A protein and the small-molecule ligand that binds it are described below.
Small molecule (SMILES): C[C@@H](OC(C)(C)C)[C@H](NC(=O)OCc1cccc(Cl)c1)C(=O)N[C@@H](CC1CCCCC1)C(=O)N[C@H](CO)C[C@@H]1CCNC1=O

Sequence of chain 1.A:
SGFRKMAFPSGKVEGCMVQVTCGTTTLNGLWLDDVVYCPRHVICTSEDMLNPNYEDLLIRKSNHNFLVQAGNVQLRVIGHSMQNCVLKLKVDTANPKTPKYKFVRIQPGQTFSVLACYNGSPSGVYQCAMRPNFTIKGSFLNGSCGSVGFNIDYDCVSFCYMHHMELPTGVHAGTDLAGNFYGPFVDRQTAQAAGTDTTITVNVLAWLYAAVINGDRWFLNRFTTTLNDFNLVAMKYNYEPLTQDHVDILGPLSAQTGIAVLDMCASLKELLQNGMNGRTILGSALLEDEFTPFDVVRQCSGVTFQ

Binding-site contacts:
Ligand atom C18 contacts residue ASP187 of chain 1.A at 3.5 Å.
Ligand atom N23 contacts residue PHE140 of chain 1.A at 3.4 Å (h-bond).
Ligand atom N16 contacts residue CYS145 of chain 1.A at 2.9 Å (h-bond).
Ligand atom C11 contacts residue GLU166 of chain 1.A at 3.6 Å.
Ligand atom O26 contacts residue HIS172 of chain 1.A at 3.6 Å.
Ligand atom O9 contacts residue GLY143 of chain 1.A at 3.1 Å (h-bond).
Ligand atom C27 contacts residue GLU166 of chain 1.A at 3.5 Å.
Ligand atom C19 contacts residue CYS145 of chain 1.A at 3.1 Å (hydrophobic).
Ligand atom C7 contacts residue THR190 of chain 1.A at 3.4 Å.
Ligand atom O29 contacts residue MET165 of chain 1.A at 3.6 Å.
Ligand atom O26 contacts residue PHE140 of chain 1.A at 3.5 Å.
Ligand atom C30 contacts residue GLU166 of chain 1.A at 3.5 Å.
Ligand atom O8 contacts residue GLU166 of chain 1.A at 3.5 Å (salt-bridge).
Ligand atom O26 contacts residue GLU166 of chain 1.A at 3.5 Å.
Ligand atom C17 contacts residue CYS145 of chain 1.A at 2.7 Å (hydrophobic).
Ligand atom O8 contacts residue MET165 of chain 1.A at 3.4 Å.
Ligand atom O26 contacts residue HIS163 of chain 1.A at 2.6 Å (h-bond).
Ligand atom O33 contacts residue MET165 of chain 1.A at 3.2 Å.
Ligand atom C8 contacts residue CYS145 of chain 1.A at 1.8 Å (hydrophobic).
Ligand atom C24 contacts residue GLU166 of chain 1.A at 3.5 Å.
Ligand atom O9 contacts residue CYS145 of chain 1.A at 2.9 Å (h-bond).
Ligand atom N10 contacts residue GLU166 of chain 1.A at 2.7 Å (salt-bridge).
Ligand atom C24 contacts residue HIS163 of chain 1.A at 3.7 Å.
Ligand atom N16 contacts residue HIS164 of chain 1.A at 3.1 Å (h-bond).
Ligand atom C23 contacts residue ASP187 of chain 1.A at 3.2 Å.
Ligand atom C29 contacts residue GLU166 of chain 1.A at 3.7 Å.
Ligand atom C7 contacts residue MET165 of chain 1.A at 3.6 Å (hydrophobic).
Ligand atom N23 contacts residue GLU166 of chain 1.A at 3.4 Å (salt-bridge).
Ligand atom O9 contacts residue SER144 of chain 1.A at 3.4 Å (h-bond).
Ligand atom C5 contacts residue THR190 of chain 1.A at 3.4 Å.
Ligand atom O33 contacts residue GLU166 of chain 1.A at 2.8 Å (salt-bridge).
Ligand atom C23 contacts residue TYR54 of chain 1.A at 3.6 Å (hydrophobic).
Ligand atom C6 contacts residue GLN189 of chain 1.A at 3.1 Å.
Ligand atom C26 contacts residue MET49 of chain 1.A at 3.6 Å (hydrophobic).
Ligand atom C1 contacts residue THR190 of chain 1.A at 3.1 Å.
Ligand atom C6 contacts residue THR190 of chain 1.A at 3.0 Å.
Ligand atom C9 contacts residue GLU166 of chain 1.A at 3.5 Å.
Ligand atom C5 contacts residue GLN189 of chain 1.A at 2.9 Å.
Ligand atom C9 contacts residue MET165 of chain 1.A at 3.5 Å (hydrophobic).
Ligand atom C13 contacts residue HIS41 of chain 1.A at 3.6 Å.

Sequence of chain 2.A:
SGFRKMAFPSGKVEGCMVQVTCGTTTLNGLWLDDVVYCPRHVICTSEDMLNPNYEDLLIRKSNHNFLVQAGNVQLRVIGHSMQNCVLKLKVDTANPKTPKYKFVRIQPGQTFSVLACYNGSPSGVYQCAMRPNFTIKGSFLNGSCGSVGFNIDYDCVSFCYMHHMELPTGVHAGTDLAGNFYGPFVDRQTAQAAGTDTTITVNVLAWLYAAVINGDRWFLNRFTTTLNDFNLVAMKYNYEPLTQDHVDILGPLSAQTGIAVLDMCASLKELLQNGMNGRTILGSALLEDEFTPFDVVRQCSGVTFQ